A protein and the small-molecule ligand that binds it are described below.
Small molecule (SMILES): CC(=O)N[C@@H]1[C@@H](O)[C@H](O)[C@@H](CO)O[C@H]1O

Binding-site contacts:
Ligand atom C2 contacts residue ASN41 of chain 1.C at 2.5 Å.
Ligand atom N2 contacts residue ASN41 of chain 1.C at 3.0 Å (h-bond).
Ligand atom O5 contacts residue ASN41 of chain 1.C at 2.5 Å (h-bond).
Ligand atom C7 contacts residue GLU42 of chain 1.C at 3.9 Å.
Ligand atom C2 contacts residue GLU42 of chain 1.C at 4.0 Å.
Ligand atom C5 contacts residue ASN41 of chain 1.C at 3.8 Å.
Ligand atom C7 contacts residue ASN41 of chain 1.C at 3.3 Å.
Ligand atom C8 contacts residue ASN41 of chain 1.C at 4.5 Å.
Ligand atom C8 contacts residue GLU42 of chain 1.C at 3.6 Å.
Ligand atom C4 contacts residue ASN41 of chain 1.C at 4.4 Å.
Ligand atom C1 contacts residue GLU42 of chain 1.C at 4.2 Å.
Ligand atom O7 contacts residue ASN41 of chain 1.C at 3.3 Å (h-bond).
Ligand atom C3 contacts residue ASN41 of chain 1.C at 3.9 Å.
Ligand atom C1 contacts residue ASN41 of chain 1.C at 1.5 Å.
Ligand atom C3 contacts residue GLU42 of chain 1.C at 4.1 Å.
Ligand atom N2 contacts residue GLU42 of chain 1.C at 3.1 Å (salt-bridge).

Sequence of chain 1.C:
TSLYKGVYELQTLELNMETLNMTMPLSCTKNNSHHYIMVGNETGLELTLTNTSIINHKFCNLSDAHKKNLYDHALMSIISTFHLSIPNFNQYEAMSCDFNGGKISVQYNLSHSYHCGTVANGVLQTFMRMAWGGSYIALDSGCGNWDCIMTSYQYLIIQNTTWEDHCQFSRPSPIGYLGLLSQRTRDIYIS